Binding-site contacts:
Ligand atom O14 contacts residue GLN92 of chain 1.A at 2.9 Å (h-bond).
Ligand atom N07 contacts residue LEU197 of chain 1.A at 3.8 Å.
Ligand atom S01 contacts residue HIS119 of chain 1.A at 3.9 Å.
Ligand atom N04 contacts residue ZN1 of chain 1.B at 2.1 Å.
Ligand atom N04 contacts residue HIS119 of chain 1.A at 3.4 Å.
Ligand atom O02 contacts residue VAL121 of chain 1.A at 3.8 Å.
Ligand atom N04 contacts residue HIS94 of chain 1.A at 3.4 Å (h-bond).
Ligand atom N06 contacts residue LEU197 of chain 1.A at 3.5 Å.
Ligand atom N04 contacts residue HIS96 of chain 1.A at 3.2 Å (h-bond).
Ligand atom C08 contacts residue LEU197 of chain 1.A at 3.8 Å (hydrophobic).
Ligand atom S09 contacts residue GLN92 of chain 1.A at 4.1 Å.
Ligand atom C13 contacts residue VAL130 of chain 1.A at 3.9 Å (hydrophobic).
Ligand atom C05 contacts residue THR199 of chain 1.A at 4.0 Å.
Ligand atom O03 contacts residue TRP208 of chain 1.A at 3.3 Å.
Ligand atom O02 contacts residue HIS94 of chain 1.A at 3.3 Å.
Ligand atom C15 contacts residue LEU140 of chain 1.A at 4.0 Å (hydrophobic).
Ligand atom C12 contacts residue LEU91 of chain 1.A at 3.9 Å (hydrophobic).
Ligand atom N06 contacts residue THR198 of chain 1.A at 3.8 Å.
Ligand atom S09 contacts residue LEU197 of chain 1.A at 3.9 Å.
Ligand atom O02 contacts residue ZN1 of chain 1.B at 3.1 Å.
Ligand atom S01 contacts residue ZN1 of chain 1.B at 3.0 Å.
Ligand atom O02 contacts residue VAL142 of chain 1.A at 3.7 Å.
Ligand atom C15 contacts residue VAL130 of chain 1.A at 3.7 Å (hydrophobic).
Ligand atom O02 contacts residue TRP208 of chain 1.A at 4.0 Å.
Ligand atom C15 contacts residue VAL134 of chain 1.A at 3.2 Å (hydrophobic).
Ligand atom S09 contacts residue VAL121 of chain 1.A at 3.9 Å.
Ligand atom O03 contacts residue SER196 of chain 1.A at 4.1 Å.
Ligand atom C05 contacts residue LEU197 of chain 1.A at 3.9 Å (hydrophobic).
Ligand atom N04 contacts residue GLU106 of chain 1.A at 3.9 Å.
Ligand atom O02 contacts residue HIS119 of chain 1.A at 3.4 Å.
Ligand atom S01 contacts residue THR198 of chain 1.A at 3.8 Å.
Ligand atom N06 contacts residue THR199 of chain 1.A at 2.9 Å (h-bond).
Ligand atom O03 contacts residue ZN1 of chain 1.B at 4.0 Å.
Ligand atom O14 contacts residue VAL121 of chain 1.A at 3.5 Å.
Ligand atom O03 contacts residue LEU197 of chain 1.A at 3.5 Å.
Ligand atom C11 contacts residue GLN92 of chain 1.A at 3.7 Å.
Ligand atom N04 contacts residue THR198 of chain 1.A at 2.6 Å (h-bond).
Ligand atom N07 contacts residue THR199 of chain 1.A at 3.0 Å (h-bond).
Ligand atom S01 contacts residue HIS94 of chain 1.A at 3.9 Å.
Ligand atom O03 contacts residue THR198 of chain 1.A at 3.1 Å (h-bond).

This protein binds this small molecule.
Small molecule (SMILES): CCCC(=O)Nc1nnc(S(N)(=O)=O)s1

Sequence of chain 1.A:
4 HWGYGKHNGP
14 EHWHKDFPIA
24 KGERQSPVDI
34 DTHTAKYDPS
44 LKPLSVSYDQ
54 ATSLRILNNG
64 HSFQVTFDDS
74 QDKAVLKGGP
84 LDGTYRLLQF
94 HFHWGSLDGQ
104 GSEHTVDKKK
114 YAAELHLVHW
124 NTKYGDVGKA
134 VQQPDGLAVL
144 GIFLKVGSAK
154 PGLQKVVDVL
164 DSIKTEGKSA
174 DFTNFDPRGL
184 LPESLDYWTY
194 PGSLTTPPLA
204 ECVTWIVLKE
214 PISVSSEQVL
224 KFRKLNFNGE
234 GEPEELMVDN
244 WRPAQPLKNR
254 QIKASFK